Binding-site contacts:
Ligand atom C14 contacts residue HIS80 of chain 1.A at 3.9 Å.
Ligand atom CL1 contacts residue PHE70 of chain 1.A at 4.0 Å.
Ligand atom C15 contacts residue HIS80 of chain 1.A at 3.7 Å.
Ligand atom C10 contacts residue LEU38 of chain 1.A at 3.6 Å (hydrophobic).
Ligand atom C15 contacts residue LEU38 of chain 1.A at 3.9 Å (hydrophobic).
Ligand atom CL1 contacts residue ILE45 of chain 1.A at 3.6 Å.
Ligand atom O2 contacts residue VAL77 of chain 1.A at 3.9 Å.
Ligand atom C9 contacts residue ILE45 of chain 1.A at 4.0 Å (hydrophobic).
Ligand atom O4 contacts residue HIS80 of chain 1.A at 3.5 Å (h-bond).
Ligand atom CL2 contacts residue TYR84 of chain 1.A at 3.6 Å.
Ligand atom CL2 contacts residue HIS80 of chain 1.A at 3.3 Å.
Ligand atom C4 contacts residue VAL77 of chain 1.A at 3.9 Å (hydrophobic).
Ligand atom C3 contacts residue HIS80 of chain 1.A at 4.0 Å.
Ligand atom CL2 contacts residue LEU38 of chain 1.A at 4.0 Å.
Ligand atom C2 contacts residue HIS80 of chain 1.A at 3.8 Å.
Ligand atom C8 contacts residue ILE83 of chain 1.A at 3.9 Å (hydrophobic).
Ligand atom C14 contacts residue LEU38 of chain 1.A at 3.9 Å (hydrophobic).
Ligand atom C7 contacts residue ILE83 of chain 1.A at 4.1 Å (hydrophobic).
Ligand atom O1 contacts residue VAL77 of chain 1.A at 3.9 Å.
Ligand atom CL1 contacts residue LEU41 of chain 1.A at 3.6 Å.
Ligand atom C23 contacts residue HIS80 of chain 1.A at 3.6 Å.
Ligand atom O3 contacts residue LYS78 of chain 1.A at 3.7 Å.
Ligand atom C16 contacts residue HIS80 of chain 1.A at 3.6 Å.
Ligand atom C2 contacts residue VAL77 of chain 1.A at 3.8 Å (hydrophobic).
Ligand atom C10 contacts residue GLY42 of chain 1.A at 3.9 Å.
Ligand atom O3 contacts residue VAL77 of chain 1.A at 3.5 Å (h-bond).
Ligand atom CL2 contacts residue ILE83 of chain 1.A at 3.4 Å.
Ligand atom C6 contacts residue HIS80 of chain 1.A at 3.6 Å.
Ligand atom C12 contacts residue HIS80 of chain 1.A at 3.9 Å.
Ligand atom O3 contacts residue HIS80 of chain 1.A at 3.8 Å.
Ligand atom C8 contacts residue PHE75 of chain 1.A at 4.0 Å (hydrophobic).
Ligand atom C21 contacts residue MET46 of chain 1.A at 3.9 Å (hydrophobic).
Ligand atom C3 contacts residue VAL77 of chain 1.A at 3.6 Å (hydrophobic).
Ligand atom C19 contacts residue VAL77 of chain 1.A at 3.7 Å (hydrophobic).
Ligand atom C11 contacts residue LEU38 of chain 1.A at 3.9 Å (hydrophobic).
Ligand atom O1 contacts residue HIS80 of chain 1.A at 3.5 Å (h-bond).
Ligand atom C23 contacts residue VAL77 of chain 1.A at 4.1 Å (hydrophobic).
Ligand atom C21 contacts residue ILE45 of chain 1.A at 3.6 Å (hydrophobic).
Ligand atom C13 contacts residue HIS80 of chain 1.A at 4.1 Å.
Ligand atom C14 contacts residue TYR84 of chain 1.A at 4.0 Å (hydrophobic).

This small molecule binds to this protein.
Small molecule (SMILES): CC[C@@H](CS(=O)(=O)C(C)(C)C)N1C(=O)[C@H](CC(=O)O)O[C@H](c2cccc(Cl)c2)[C@H]1c1ccc(Cl)cc1

Sequence of chain 1.A:
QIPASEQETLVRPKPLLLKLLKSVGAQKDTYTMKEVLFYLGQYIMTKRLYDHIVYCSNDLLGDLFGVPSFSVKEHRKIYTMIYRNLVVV